A small-molecule ligand and the protein it binds are described below.
Small molecule (SMILES): O=C1N2C=C(c3ccc(O)cc3)N=C(Cc3ccccc3)C2=N[C@@]1(Cc1ccc(C(F)(F)F)cc1)OO

Sequence of chain 1.P:
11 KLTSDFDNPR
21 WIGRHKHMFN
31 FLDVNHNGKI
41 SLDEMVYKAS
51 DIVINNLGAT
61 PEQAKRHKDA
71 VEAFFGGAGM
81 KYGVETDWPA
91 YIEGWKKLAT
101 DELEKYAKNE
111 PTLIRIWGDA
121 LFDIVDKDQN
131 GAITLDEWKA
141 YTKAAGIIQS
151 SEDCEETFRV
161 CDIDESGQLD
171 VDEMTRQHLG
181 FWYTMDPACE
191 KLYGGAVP

Binding-site contacts:
Ligand atom O03 contacts residue HIS178 of chain 1.P at 3.0 Å (h-bond).
Ligand atom C03 contacts residue TYR141 of chain 1.P at 3.5 Å (hydrophobic).
Ligand atom C06 contacts residue ILE114 of chain 1.P at 3.3 Å (hydrophobic).
Ligand atom O04 contacts residue HIS25 of chain 1.P at 2.7 Å (h-bond).
Ligand atom C26 contacts residue HIS25 of chain 1.P at 3.3 Å.
Ligand atom F03 contacts residue HIS178 of chain 1.P at 3.5 Å.
Ligand atom C24 contacts residue MET28 of chain 1.P at 3.5 Å (hydrophobic).
Ligand atom N02 contacts residue TYR141 of chain 1.P at 2.7 Å (h-bond).
Ligand atom F01 contacts residue GLY118 of chain 1.P at 3.3 Å.
Ligand atom C25 contacts residue TRP95 of chain 1.P at 3.5 Å (hydrophobic).
Ligand atom F02 contacts residue MET174 of chain 1.P at 3.3 Å.
Ligand atom N03 contacts residue MET28 of chain 1.P at 3.5 Å.
Ligand atom O04 contacts residue TYR91 of chain 1.P at 2.6 Å (h-bond).
Ligand atom C26 contacts residue TRP95 of chain 1.P at 3.3 Å (hydrophobic).
Ligand atom C25 contacts residue MET28 of chain 1.P at 3.4 Å (hydrophobic).
Ligand atom O04 contacts residue MET28 of chain 1.P at 3.5 Å.
Ligand atom C19 contacts residue TYR141 of chain 1.P at 3.4 Å (hydrophobic).
Ligand atom C27 contacts residue TRP182 of chain 1.P at 3.5 Å (hydrophobic).
Ligand atom C07 contacts residue GLY118 of chain 1.P at 3.6 Å.
Ligand atom C02 contacts residue TYR141 of chain 1.P at 3.5 Å (hydrophobic).
Ligand atom C06 contacts residue GLY118 of chain 1.P at 3.4 Å.
Ligand atom C11 contacts residue TRP117 of chain 1.P at 3.5 Å (hydrophobic).
Ligand atom C25 contacts residue HIS25 of chain 1.P at 3.5 Å.
Ligand atom O01 contacts residue HIS178 of chain 1.P at 2.8 Å.
Ligand atom O02 contacts residue TYR141 of chain 1.P at 3.3 Å.
Ligand atom F01 contacts residue THR175 of chain 1.P at 3.3 Å.
Ligand atom F03 contacts residue MET174 of chain 1.P at 3.3 Å.
Ligand atom O02 contacts residue TYR193 of chain 1.P at 3.5 Å (h-bond).
Ligand atom C24 contacts residue TYR91 of chain 1.P at 3.1 Å (hydrophobic).
Ligand atom C22 contacts residue MET28 of chain 1.P at 3.6 Å (hydrophobic).
Ligand atom O01 contacts residue TYR193 of chain 1.P at 3.4 Å (h-bond).
Ligand atom F03 contacts residue THR175 of chain 1.P at 3.3 Å.
Ligand atom C25 contacts residue TYR91 of chain 1.P at 3.2 Å (hydrophobic).
Ligand atom C26 contacts residue TRP182 of chain 1.P at 3.5 Å (hydrophobic).
Ligand atom C23 contacts residue MET28 of chain 1.P at 3.5 Å (hydrophobic).
Ligand atom O03 contacts residue TRP138 of chain 1.P at 3.4 Å.
Ligand atom O04 contacts residue TRP95 of chain 1.P at 3.2 Å (h-bond).
Ligand atom O03 contacts residue TYR193 of chain 1.P at 2.2 Å (h-bond).
Ligand atom F01 contacts residue ILE114 of chain 1.P at 3.0 Å.
Ligand atom C01 contacts residue TYR193 of chain 1.P at 3.5 Å (hydrophobic).